Binding-site contacts:
Ligand atom C6 contacts residue PHE5 of chain 1.A at 3.8 Å (hydrophobic).
Ligand atom C7 contacts residue ILE9 of chain 1.A at 4.1 Å (hydrophobic).
Ligand atom C3' contacts residue LEU2 of chain 1.A at 4.2 Å (hydrophobic).
Ligand atom N1 contacts residue LEU2 of chain 1.A at 3.6 Å.
Ligand atom C4 contacts residue SER22 of chain 1.A at 4.0 Å.
Ligand atom C3 contacts residue LEU2 of chain 1.A at 3.9 Å (hydrophobic).
Ligand atom C7 contacts residue ALA17 of chain 1.A at 3.5 Å (hydrophobic).
Ligand atom C6 contacts residue ILE9 of chain 1.A at 3.8 Å (hydrophobic).
Ligand atom C3A contacts residue ILE18 of chain 1.A at 4.4 Å (hydrophobic).
Ligand atom O1 contacts residue LYS60 of chain 1.A at 3.0 Å (salt-bridge).
Ligand atom C6 contacts residue ALA17 of chain 1.A at 4.0 Å (hydrophobic).
Ligand atom O2 contacts residue LEU2 of chain 1.A at 3.6 Å.
Ligand atom C5 contacts residue SER22 of chain 1.A at 4.3 Å.
Ligand atom O1 contacts residue GLY29 of chain 1.A at 3.5 Å (h-bond).
Ligand atom C6 contacts residue TYR21 of chain 1.A at 4.4 Å (hydrophobic).
Ligand atom C7 contacts residue PHE5 of chain 1.A at 3.9 Å (hydrophobic).
Ligand atom C2 contacts residue ILE18 of chain 1.A at 3.6 Å (hydrophobic).
Ligand atom C2 contacts residue LEU2 of chain 1.A at 3.5 Å (hydrophobic).
Ligand atom C7A contacts residue ALA17 of chain 1.A at 4.1 Å (hydrophobic).
Ligand atom C4 contacts residue GLY29 of chain 1.A at 4.5 Å.
Ligand atom C4 contacts residue TYR21 of chain 1.A at 4.1 Å (hydrophobic).
Ligand atom C3 contacts residue ILE18 of chain 1.A at 3.9 Å (hydrophobic).
Ligand atom C1' contacts residue LEU2 of chain 1.A at 3.7 Å (hydrophobic).
Ligand atom C1' contacts residue LYS60 of chain 1.A at 3.6 Å.
Ligand atom O2 contacts residue LYS60 of chain 1.A at 3.3 Å (salt-bridge).
Ligand atom C7A contacts residue LEU2 of chain 1.A at 4.1 Å (hydrophobic).
Ligand atom N1 contacts residue ILE18 of chain 1.A at 4.2 Å.
Ligand atom C3' contacts residue ILE18 of chain 1.A at 4.3 Å (hydrophobic).
Ligand atom C3A contacts residue SER22 of chain 1.A at 4.5 Å.
Ligand atom C7A contacts residue ILE18 of chain 1.A at 4.4 Å (hydrophobic).
Ligand atom C5 contacts residue TYR21 of chain 1.A at 3.5 Å (hydrophobic).

A small-molecule ligand and the protein it binds are described below.
Small molecule (SMILES): O=C(O)CCc1c[nH]c2ccccc12

Sequence of chain 1.A:
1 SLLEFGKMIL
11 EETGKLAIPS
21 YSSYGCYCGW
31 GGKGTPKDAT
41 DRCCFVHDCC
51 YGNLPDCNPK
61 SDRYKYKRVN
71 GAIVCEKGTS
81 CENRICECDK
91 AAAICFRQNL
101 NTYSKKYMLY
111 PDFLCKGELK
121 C